Sequence of chain 1.A:
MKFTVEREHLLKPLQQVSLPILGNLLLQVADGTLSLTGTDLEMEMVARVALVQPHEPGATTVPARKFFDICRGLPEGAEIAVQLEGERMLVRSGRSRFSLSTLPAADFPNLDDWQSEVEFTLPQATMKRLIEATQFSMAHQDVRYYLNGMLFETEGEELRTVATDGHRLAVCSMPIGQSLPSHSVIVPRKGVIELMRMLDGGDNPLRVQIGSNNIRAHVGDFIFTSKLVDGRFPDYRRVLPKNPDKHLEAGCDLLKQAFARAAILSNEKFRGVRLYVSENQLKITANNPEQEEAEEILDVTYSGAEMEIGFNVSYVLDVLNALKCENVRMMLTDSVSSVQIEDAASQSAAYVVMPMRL

Binding-site contacts:
Ligand atom CAO contacts residue GLY174 of chain 1.A at 4.3 Å.
Ligand atom CZ contacts residue LEU155 of chain 1.A at 4.0 Å (hydrophobic).
Ligand atom CE1 contacts residue LEU155 of chain 1.A at 4.2 Å (hydrophobic).
Ligand atom CAS contacts residue MET362 of chain 1.A at 3.6 Å (hydrophobic).
Ligand atom CZ contacts residue ARG152 of chain 1.A at 4.3 Å.
Ligand atom CAS contacts residue SER346 of chain 1.A at 3.8 Å.
Ligand atom CAR contacts residue LEU177 of chain 1.A at 4.0 Å (hydrophobic).
Ligand atom CAQ contacts residue MET362 of chain 1.A at 4.0 Å (hydrophobic).
Ligand atom CAP contacts residue VAL247 of chain 1.A at 3.8 Å (hydrophobic).
Ligand atom CE1 contacts residue ARG152 of chain 1.A at 3.7 Å.
Ligand atom CE2 contacts residue THR172 of chain 1.A at 3.5 Å.
Ligand atom CE1 contacts residue PRO242 of chain 1.A at 3.8 Å (hydrophobic).
Ligand atom CB contacts residue PRO242 of chain 1.A at 4.0 Å (hydrophobic).
Ligand atom CAR contacts residue ARG176 of chain 1.A at 3.7 Å.
Ligand atom CZ contacts residue GLY174 of chain 1.A at 3.6 Å.
Ligand atom CD1 contacts residue PRO242 of chain 1.A at 3.9 Å (hydrophobic).
Ligand atom CD2 contacts residue VAL247 of chain 1.A at 4.3 Å (hydrophobic).
Ligand atom CAR contacts residue GLY174 of chain 1.A at 4.1 Å.
Ligand atom CAR contacts residue THR172 of chain 1.A at 4.3 Å.
Ligand atom CZ contacts residue THR172 of chain 1.A at 3.9 Å.
Ligand atom OAN contacts residue VAL247 of chain 1.A at 3.9 Å.
Ligand atom CAS contacts residue HIS175 of chain 1.A at 4.3 Å.
Ligand atom CZ contacts residue PRO242 of chain 1.A at 3.7 Å (hydrophobic).
Ligand atom CE2 contacts residue GLY174 of chain 1.A at 3.8 Å.
Ligand atom CG contacts residue PRO242 of chain 1.A at 3.6 Å (hydrophobic).
Ligand atom CAR contacts residue HIS175 of chain 1.A at 3.5 Å.
Ligand atom CD2 contacts residue PRO242 of chain 1.A at 3.8 Å (hydrophobic).
Ligand atom CE2 contacts residue PRO242 of chain 1.A at 3.7 Å (hydrophobic).
Ligand atom CAQ contacts residue HIS175 of chain 1.A at 4.1 Å.
Ligand atom CAQ contacts residue VAL247 of chain 1.A at 4.3 Å (hydrophobic).
Ligand atom CAR contacts residue VAL360 of chain 1.A at 4.2 Å (hydrophobic).
Ligand atom CAS contacts residue VAL247 of chain 1.A at 4.3 Å (hydrophobic).
Ligand atom CAS contacts residue VAL360 of chain 1.A at 4.0 Å (hydrophobic).
Ligand atom CAR contacts residue VAL247 of chain 1.A at 4.2 Å (hydrophobic).
Ligand atom CAQ contacts residue GLY174 of chain 1.A at 3.7 Å.
Ligand atom CAO contacts residue MET362 of chain 1.A at 4.2 Å (hydrophobic).
Ligand atom CAP contacts residue GLY174 of chain 1.A at 4.2 Å.

The protein below binds the small molecule below.
Small molecule (SMILES): CC(C)CCC(=O)N[C@@H](Cc1ccccc1)C(=O)O